Sequence of chain 1.A:
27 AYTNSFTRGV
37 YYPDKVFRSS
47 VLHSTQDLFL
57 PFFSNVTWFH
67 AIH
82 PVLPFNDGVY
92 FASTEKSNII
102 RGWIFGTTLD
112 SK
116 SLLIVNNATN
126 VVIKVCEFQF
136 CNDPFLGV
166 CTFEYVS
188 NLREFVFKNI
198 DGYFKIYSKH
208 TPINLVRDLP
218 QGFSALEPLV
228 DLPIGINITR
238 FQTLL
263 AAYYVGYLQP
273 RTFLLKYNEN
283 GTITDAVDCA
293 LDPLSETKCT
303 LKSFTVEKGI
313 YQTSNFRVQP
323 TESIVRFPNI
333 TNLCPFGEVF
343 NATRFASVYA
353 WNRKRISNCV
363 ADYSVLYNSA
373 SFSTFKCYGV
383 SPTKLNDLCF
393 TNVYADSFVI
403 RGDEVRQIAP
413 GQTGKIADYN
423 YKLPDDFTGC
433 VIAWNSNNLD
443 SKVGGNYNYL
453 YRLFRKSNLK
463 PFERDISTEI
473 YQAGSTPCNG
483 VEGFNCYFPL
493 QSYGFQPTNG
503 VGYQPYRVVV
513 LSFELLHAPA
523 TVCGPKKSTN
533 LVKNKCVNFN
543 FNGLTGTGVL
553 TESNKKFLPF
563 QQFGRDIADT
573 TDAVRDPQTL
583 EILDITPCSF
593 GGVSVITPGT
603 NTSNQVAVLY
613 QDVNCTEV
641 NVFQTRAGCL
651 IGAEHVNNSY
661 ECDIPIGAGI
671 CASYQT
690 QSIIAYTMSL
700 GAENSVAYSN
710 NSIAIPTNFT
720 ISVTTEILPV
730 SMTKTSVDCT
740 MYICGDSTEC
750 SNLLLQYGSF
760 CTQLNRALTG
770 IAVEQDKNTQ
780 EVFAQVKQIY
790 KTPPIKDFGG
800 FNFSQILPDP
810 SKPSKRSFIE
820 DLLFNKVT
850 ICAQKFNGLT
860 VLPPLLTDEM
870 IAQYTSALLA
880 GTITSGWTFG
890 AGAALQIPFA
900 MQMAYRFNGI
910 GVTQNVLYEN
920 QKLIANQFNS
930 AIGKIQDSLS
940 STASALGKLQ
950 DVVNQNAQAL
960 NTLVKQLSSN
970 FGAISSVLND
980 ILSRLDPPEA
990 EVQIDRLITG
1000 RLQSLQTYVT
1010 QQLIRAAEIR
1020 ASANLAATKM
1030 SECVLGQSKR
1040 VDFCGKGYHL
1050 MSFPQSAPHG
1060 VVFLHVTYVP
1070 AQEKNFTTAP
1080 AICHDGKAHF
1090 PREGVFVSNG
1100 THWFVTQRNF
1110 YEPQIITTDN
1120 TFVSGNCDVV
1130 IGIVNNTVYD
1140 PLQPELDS

Binding-site contacts:
Ligand atom C5 contacts residue ASN331 of chain 1.A at 3.5 Å.
Ligand atom C5 contacts residue GLN580 of chain 1.A at 4.5 Å.
Ligand atom C6 contacts residue ASN331 of chain 1.A at 4.3 Å.
Ligand atom O5 contacts residue ASN331 of chain 1.A at 2.3 Å (h-bond).
Ligand atom O6 contacts residue GLN580 of chain 1.A at 3.4 Å.
Ligand atom O5 contacts residue GLN580 of chain 1.A at 4.5 Å.
Ligand atom C4 contacts residue ASN331 of chain 1.A at 4.3 Å.
Ligand atom C4 contacts residue GLN580 of chain 1.A at 3.9 Å.
Ligand atom C2 contacts residue ASN331 of chain 1.A at 2.5 Å.
Ligand atom C6 contacts residue PRO579 of chain 1.A at 4.3 Å (hydrophobic).
Ligand atom N2 contacts residue ASN331 of chain 1.A at 3.0 Å (h-bond).
Ligand atom O7 contacts residue ASN331 of chain 1.A at 4.3 Å.
Ligand atom O6 contacts residue PRO579 of chain 1.A at 3.0 Å (h-bond).
Ligand atom C1 contacts residue ASN331 of chain 1.A at 1.4 Å.
Ligand atom C6 contacts residue GLN580 of chain 1.A at 4.3 Å.
Ligand atom C3 contacts residue ASN331 of chain 1.A at 3.8 Å.
Ligand atom C7 contacts residue ASN331 of chain 1.A at 3.8 Å.

A small-molecule ligand and the protein it binds are described below.
Small molecule (SMILES): CC(=O)N[C@@H]1[C@@H](O)[C@H](O)[C@@H](CO)O[C@H]1O